Sequence of chain 3.A:
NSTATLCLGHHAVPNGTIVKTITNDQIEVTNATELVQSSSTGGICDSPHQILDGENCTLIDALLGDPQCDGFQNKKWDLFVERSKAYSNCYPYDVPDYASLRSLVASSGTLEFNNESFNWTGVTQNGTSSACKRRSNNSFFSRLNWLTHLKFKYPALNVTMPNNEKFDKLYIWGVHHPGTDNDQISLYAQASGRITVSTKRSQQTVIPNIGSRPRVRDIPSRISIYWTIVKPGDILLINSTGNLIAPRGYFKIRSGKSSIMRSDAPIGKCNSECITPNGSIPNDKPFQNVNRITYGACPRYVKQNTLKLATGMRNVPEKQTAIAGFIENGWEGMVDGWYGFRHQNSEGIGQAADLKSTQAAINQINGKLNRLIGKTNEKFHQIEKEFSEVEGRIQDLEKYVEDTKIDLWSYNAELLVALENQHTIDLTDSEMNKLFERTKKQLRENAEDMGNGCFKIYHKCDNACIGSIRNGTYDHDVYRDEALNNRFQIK

Binding-site contacts:
Ligand atom C7 contacts residue ASN246 of chain 2.A at 3.5 Å.
Ligand atom O3 contacts residue THR248 of chain 2.A at 3.9 Å.
Ligand atom O7 contacts residue SER247 of chain 2.A at 3.2 Å.
Ligand atom O7 contacts residue NAG1 of chain 2.B at 4.2 Å.
Ligand atom C8 contacts residue NAG1 of chain 2.B at 3.7 Å.
Ligand atom C3 contacts residue ALA163 of chain 2.A at 4.2 Å (hydrophobic).
Ligand atom C1 contacts residue LEU164 of chain 2.A at 3.7 Å (hydrophobic).
Ligand atom N2 contacts residue ASN246 of chain 2.A at 2.9 Å (h-bond).
Ligand atom C6 contacts residue ASN165 of chain 2.A at 4.2 Å.
Ligand atom C8 contacts residue ASN246 of chain 2.A at 3.9 Å.
Ligand atom O5 contacts residue ASN246 of chain 2.A at 2.4 Å (h-bond).
Ligand atom O6 contacts residue THR248 of chain 2.A at 4.2 Å.
Ligand atom C4 contacts residue ASN246 of chain 2.A at 4.3 Å.
Ligand atom C2 contacts residue ASN246 of chain 2.A at 2.5 Å.
Ligand atom O5 contacts residue ALA163 of chain 2.A at 4.1 Å.
Ligand atom O5 contacts residue LEU164 of chain 2.A at 3.6 Å (h-bond).
Ligand atom C7 contacts residue NAG1 of chain 2.B at 4.2 Å.
Ligand atom O7 contacts residue ASN246 of chain 2.A at 3.7 Å.
Ligand atom C7 contacts residue THR248 of chain 2.A at 4.2 Å.
Ligand atom C2 contacts residue ALA163 of chain 2.A at 4.2 Å (hydrophobic).
Ligand atom C5 contacts residue ASN246 of chain 2.A at 3.7 Å.
Ligand atom O6 contacts residue NAG1 of chain 2.B at 3.6 Å.
Ligand atom C5 contacts residue NAG1 of chain 2.B at 4.2 Å.
Ligand atom C8 contacts residue ARG201 of chain 2.A at 3.7 Å.
Ligand atom O7 contacts residue ARG201 of chain 2.A at 3.9 Å.
Ligand atom C6 contacts residue ALA163 of chain 2.A at 4.0 Å (hydrophobic).
Ligand atom C1 contacts residue ASN165 of chain 2.A at 4.4 Å.
Ligand atom C5 contacts residue ALA163 of chain 2.A at 4.1 Å (hydrophobic).
Ligand atom C1 contacts residue ALA163 of chain 2.A at 4.3 Å (hydrophobic).
Ligand atom O6 contacts residue ASN165 of chain 2.A at 3.3 Å.
Ligand atom C3 contacts residue ASN246 of chain 2.A at 3.9 Å.
Ligand atom O7 contacts residue THR248 of chain 2.A at 3.4 Å.
Ligand atom C1 contacts residue ASN246 of chain 2.A at 1.5 Å.
Ligand atom C7 contacts residue SER247 of chain 2.A at 4.1 Å.
Ligand atom C6 contacts residue NAG1 of chain 2.B at 4.3 Å.
Ligand atom O5 contacts residue ASN165 of chain 2.A at 3.6 Å.
Ligand atom C7 contacts residue ARG201 of chain 2.A at 4.3 Å.
Ligand atom C8 contacts residue ILE217 of chain 3.A at 4.3 Å (hydrophobic).
Ligand atom C4 contacts residue ALA163 of chain 2.A at 3.6 Å (hydrophobic).
Ligand atom O3 contacts residue ALA163 of chain 2.A at 4.2 Å.

Sequence of chain 2.A:
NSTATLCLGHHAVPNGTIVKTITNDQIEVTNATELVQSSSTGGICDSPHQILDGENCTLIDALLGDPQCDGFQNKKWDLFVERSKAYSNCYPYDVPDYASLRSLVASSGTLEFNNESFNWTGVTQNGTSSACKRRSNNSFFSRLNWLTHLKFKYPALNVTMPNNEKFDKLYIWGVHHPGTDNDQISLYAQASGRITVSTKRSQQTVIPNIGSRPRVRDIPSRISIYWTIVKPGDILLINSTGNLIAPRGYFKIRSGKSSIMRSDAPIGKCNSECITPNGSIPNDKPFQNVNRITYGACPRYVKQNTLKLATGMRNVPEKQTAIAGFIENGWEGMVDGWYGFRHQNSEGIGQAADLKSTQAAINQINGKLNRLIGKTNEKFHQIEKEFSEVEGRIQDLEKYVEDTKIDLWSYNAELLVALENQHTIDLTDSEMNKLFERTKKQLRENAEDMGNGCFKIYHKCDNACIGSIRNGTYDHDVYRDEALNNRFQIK

This small molecule binds to this protein.
Small molecule (SMILES): CC(=O)N[C@H]1[C@H](O[C@H]2[C@H](O)[C@@H](NC(C)=O)CO[C@@H]2CO)O[C@H](CO)[C@@H](O)[C@@H]1O